Sequence of chain 1.C:
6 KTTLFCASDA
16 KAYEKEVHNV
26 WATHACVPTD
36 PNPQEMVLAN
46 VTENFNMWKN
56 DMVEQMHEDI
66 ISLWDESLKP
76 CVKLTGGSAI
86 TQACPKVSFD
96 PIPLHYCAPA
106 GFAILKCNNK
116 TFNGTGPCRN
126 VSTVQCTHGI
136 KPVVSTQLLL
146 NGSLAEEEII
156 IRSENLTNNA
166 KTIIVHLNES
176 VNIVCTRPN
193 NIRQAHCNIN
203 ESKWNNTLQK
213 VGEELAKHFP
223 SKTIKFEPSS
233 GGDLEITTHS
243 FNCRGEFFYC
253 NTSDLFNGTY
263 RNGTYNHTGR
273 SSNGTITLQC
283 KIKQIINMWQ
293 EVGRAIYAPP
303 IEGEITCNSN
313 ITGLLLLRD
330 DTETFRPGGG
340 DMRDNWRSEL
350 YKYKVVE

Binding-site contacts:
Ligand atom O6 contacts residue ASP256 of chain 1.C at 2.7 Å (salt-bridge).
Ligand atom C5 contacts residue ASN259 of chain 1.C at 3.7 Å.
Ligand atom C2 contacts residue ASN259 of chain 1.C at 2.4 Å.
Ligand atom C7 contacts residue ASN259 of chain 1.C at 3.9 Å.
Ligand atom O5 contacts residue ASN259 of chain 1.C at 2.4 Å (h-bond).
Ligand atom C1 contacts residue THR270 of chain 1.C at 3.8 Å.
Ligand atom C4 contacts residue ASN259 of chain 1.C at 4.2 Å.
Ligand atom C5 contacts residue THR270 of chain 1.C at 4.3 Å.
Ligand atom C3 contacts residue ASN259 of chain 1.C at 3.7 Å.
Ligand atom O6 contacts residue GLY271 of chain 1.C at 3.9 Å.
Ligand atom O5 contacts residue THR270 of chain 1.C at 3.7 Å.
Ligand atom C1 contacts residue SER255 of chain 1.C at 4.1 Å.
Ligand atom C1 contacts residue GLY271 of chain 1.C at 3.7 Å.
Ligand atom O5 contacts residue ASP256 of chain 1.C at 4.2 Å.
Ligand atom C5 contacts residue ARG272 of chain 1.C at 4.5 Å.
Ligand atom C1 contacts residue ASN259 of chain 1.C at 1.4 Å.
Ligand atom O7 contacts residue ASN259 of chain 1.C at 4.5 Å.
Ligand atom C6 contacts residue ARG272 of chain 1.C at 4.0 Å.
Ligand atom C2 contacts residue SER255 of chain 1.C at 4.4 Å.
Ligand atom C8 contacts residue PRO230 of chain 1.C at 3.7 Å (hydrophobic).
Ligand atom C6 contacts residue ASP256 of chain 1.C at 4.1 Å.
Ligand atom O6 contacts residue ARG272 of chain 1.C at 2.8 Å (salt-bridge).
Ligand atom N2 contacts residue ASN259 of chain 1.C at 2.8 Å (h-bond).
Ligand atom C8 contacts residue GLU229 of chain 1.C at 3.3 Å.
Ligand atom C8 contacts residue ASN259 of chain 1.C at 4.2 Å.
Ligand atom C7 contacts residue PRO230 of chain 1.C at 3.8 Å (hydrophobic).
Ligand atom O7 contacts residue PRO230 of chain 1.C at 3.6 Å.
Ligand atom O5 contacts residue ARG272 of chain 1.C at 3.8 Å.
Ligand atom O5 contacts residue SER255 of chain 1.C at 4.4 Å.
Ligand atom O5 contacts residue GLY271 of chain 1.C at 3.4 Å.

This small molecule binds to this protein.
Small molecule (SMILES): CC(=O)N[C@@H]1[C@@H](O)[C@H](O)[C@@H](CO)O[C@H]1O